Sequence of chain 1.B:
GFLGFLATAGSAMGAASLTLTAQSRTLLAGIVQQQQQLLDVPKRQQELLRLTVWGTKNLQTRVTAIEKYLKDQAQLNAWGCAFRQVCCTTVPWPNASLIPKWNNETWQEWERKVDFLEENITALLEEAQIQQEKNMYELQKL

The protein below binds the small molecule below.
Small molecule (SMILES): CC(=O)N[C@@H]1[C@@H](O)[C@H](O)[C@@H](CO)O[C@H]1O

Binding-site contacts:
Ligand atom C8 contacts residue LYS106 of chain 1.B at 3.8 Å.
Ligand atom C2 contacts residue ASN109 of chain 1.B at 2.5 Å.
Ligand atom C7 contacts residue ASN109 of chain 1.B at 3.8 Å.
Ligand atom C8 contacts residue TRP107 of chain 1.B at 3.9 Å (hydrophobic).
Ligand atom C8 contacts residue ASN109 of chain 1.B at 4.1 Å.
Ligand atom N2 contacts residue ASN109 of chain 1.B at 2.9 Å (h-bond).
Ligand atom C7 contacts residue LYS106 of chain 1.B at 3.8 Å.
Ligand atom C4 contacts residue ASN109 of chain 1.B at 4.4 Å.
Ligand atom O7 contacts residue ASN109 of chain 1.B at 4.2 Å.
Ligand atom C5 contacts residue ASN109 of chain 1.B at 3.8 Å.
Ligand atom C3 contacts residue ASN109 of chain 1.B at 3.9 Å.
Ligand atom O5 contacts residue ASN109 of chain 1.B at 2.5 Å (h-bond).
Ligand atom O7 contacts residue LYS106 of chain 1.B at 3.5 Å.
Ligand atom C1 contacts residue ASN109 of chain 1.B at 1.5 Å.
Ligand atom C8 contacts residue ASN108 of chain 1.B at 3.6 Å.